Sequence of chain 1.B:
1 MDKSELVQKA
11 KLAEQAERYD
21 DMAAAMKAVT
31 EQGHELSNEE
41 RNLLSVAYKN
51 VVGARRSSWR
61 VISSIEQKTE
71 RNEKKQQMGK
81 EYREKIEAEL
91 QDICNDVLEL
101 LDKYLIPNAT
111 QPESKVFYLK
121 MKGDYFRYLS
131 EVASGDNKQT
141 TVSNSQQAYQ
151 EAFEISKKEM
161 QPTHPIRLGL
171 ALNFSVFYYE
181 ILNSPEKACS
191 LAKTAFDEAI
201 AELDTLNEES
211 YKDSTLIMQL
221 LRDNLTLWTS

This protein binds this small molecule.
Small molecule (SMILES): CC(=O)N[C@@H]1[C@@H](O)[C@H](O)[C@@H](CO)O[C@H]1O

Sequence of chain 1.E:
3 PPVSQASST

Binding-site contacts:
Ligand atom C4 contacts residue ARG127 of chain 1.B at 3.2 Å.
Ligand atom O7 contacts residue LYS120 of chain 1.B at 3.9 Å.
Ligand atom C8 contacts residue TYR128 of chain 1.B at 3.8 Å (hydrophobic).
Ligand atom C6 contacts residue PRO4 of chain 1.E at 3.2 Å (hydrophobic).
Ligand atom O4 contacts residue TYR128 of chain 1.B at 3.5 Å.
Ligand atom O4 contacts residue ARG127 of chain 1.B at 3.1 Å (salt-bridge).
Ligand atom O7 contacts residue ARG127 of chain 1.B at 3.6 Å.
Ligand atom N2 contacts residue SER6 of chain 1.E at 2.7 Å (h-bond).
Ligand atom C2 contacts residue SER6 of chain 1.E at 2.1 Å.
Ligand atom C3 contacts residue LYS49 of chain 1.B at 3.8 Å.
Ligand atom O4 contacts residue ARG56 of chain 1.B at 2.6 Å (salt-bridge).
Ligand atom O7 contacts residue ASN173 of chain 1.B at 2.3 Å (h-bond).
Ligand atom O5 contacts residue SER6 of chain 1.E at 2.4 Å (h-bond).
Ligand atom O3 contacts residue ARG127 of chain 1.B at 2.8 Å (salt-bridge).
Ligand atom C8 contacts residue GLN7 of chain 1.E at 3.4 Å.
Ligand atom C8 contacts residue ALA8 of chain 1.E at 3.6 Å (hydrophobic).
Ligand atom C4 contacts residue ARG56 of chain 1.B at 3.3 Å.
Ligand atom C7 contacts residue SER6 of chain 1.E at 3.6 Å.
Ligand atom N2 contacts residue LYS49 of chain 1.B at 3.5 Å.
Ligand atom C1 contacts residue SER6 of chain 1.E at 1.5 Å.
Ligand atom O3 contacts residue TYR128 of chain 1.B at 2.5 Å (h-bond).
Ligand atom C7 contacts residue GLN7 of chain 1.E at 3.7 Å.
Ligand atom C5 contacts residue ARG56 of chain 1.B at 3.5 Å.
Ligand atom C5 contacts residue SER6 of chain 1.E at 3.7 Å.
Ligand atom C8 contacts residue LYS49 of chain 1.B at 3.8 Å.
Ligand atom O6 contacts residue VAL5 of chain 1.E at 3.9 Å.
Ligand atom C3 contacts residue ARG56 of chain 1.B at 3.5 Å.
Ligand atom O7 contacts residue TYR128 of chain 1.B at 3.7 Å.
Ligand atom C3 contacts residue TYR128 of chain 1.B at 2.9 Å (hydrophobic).
Ligand atom N2 contacts residue TYR128 of chain 1.B at 3.2 Å (h-bond).
Ligand atom C7 contacts residue ASN173 of chain 1.B at 3.4 Å.
Ligand atom C2 contacts residue TYR128 of chain 1.B at 3.6 Å (hydrophobic).
Ligand atom O6 contacts residue VAL176 of chain 1.B at 3.3 Å.
Ligand atom O7 contacts residue GLN7 of chain 1.E at 4.0 Å.
Ligand atom O7 contacts residue ASP124 of chain 1.B at 3.2 Å (salt-bridge).
Ligand atom C3 contacts residue ARG127 of chain 1.B at 3.9 Å.
Ligand atom C7 contacts residue TYR128 of chain 1.B at 3.3 Å (hydrophobic).
Ligand atom C1 contacts residue LYS49 of chain 1.B at 4.0 Å.
Ligand atom O6 contacts residue PRO4 of chain 1.E at 3.0 Å (h-bond).
Ligand atom C3 contacts residue SER6 of chain 1.E at 3.6 Å.